Sequence of chain 1.B:
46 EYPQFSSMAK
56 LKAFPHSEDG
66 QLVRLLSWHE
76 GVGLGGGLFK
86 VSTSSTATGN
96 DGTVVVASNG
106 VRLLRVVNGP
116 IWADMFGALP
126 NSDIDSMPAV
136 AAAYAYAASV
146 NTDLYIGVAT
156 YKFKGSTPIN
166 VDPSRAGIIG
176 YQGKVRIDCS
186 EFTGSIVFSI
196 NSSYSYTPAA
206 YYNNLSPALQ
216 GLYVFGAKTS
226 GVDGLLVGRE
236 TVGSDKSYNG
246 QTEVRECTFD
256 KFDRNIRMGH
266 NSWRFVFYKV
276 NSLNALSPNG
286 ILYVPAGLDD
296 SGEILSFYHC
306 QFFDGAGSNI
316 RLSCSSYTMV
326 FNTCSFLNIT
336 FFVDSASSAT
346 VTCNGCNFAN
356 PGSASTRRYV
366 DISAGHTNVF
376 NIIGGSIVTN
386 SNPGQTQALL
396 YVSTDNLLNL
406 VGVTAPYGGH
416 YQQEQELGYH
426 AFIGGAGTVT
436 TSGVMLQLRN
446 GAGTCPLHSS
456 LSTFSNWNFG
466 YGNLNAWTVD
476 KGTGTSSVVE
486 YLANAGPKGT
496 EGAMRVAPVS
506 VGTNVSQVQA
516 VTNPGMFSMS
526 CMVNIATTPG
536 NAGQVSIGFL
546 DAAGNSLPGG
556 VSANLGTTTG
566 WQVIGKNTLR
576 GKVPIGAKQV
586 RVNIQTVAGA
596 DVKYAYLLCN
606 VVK

Sequence of chain 1.A:
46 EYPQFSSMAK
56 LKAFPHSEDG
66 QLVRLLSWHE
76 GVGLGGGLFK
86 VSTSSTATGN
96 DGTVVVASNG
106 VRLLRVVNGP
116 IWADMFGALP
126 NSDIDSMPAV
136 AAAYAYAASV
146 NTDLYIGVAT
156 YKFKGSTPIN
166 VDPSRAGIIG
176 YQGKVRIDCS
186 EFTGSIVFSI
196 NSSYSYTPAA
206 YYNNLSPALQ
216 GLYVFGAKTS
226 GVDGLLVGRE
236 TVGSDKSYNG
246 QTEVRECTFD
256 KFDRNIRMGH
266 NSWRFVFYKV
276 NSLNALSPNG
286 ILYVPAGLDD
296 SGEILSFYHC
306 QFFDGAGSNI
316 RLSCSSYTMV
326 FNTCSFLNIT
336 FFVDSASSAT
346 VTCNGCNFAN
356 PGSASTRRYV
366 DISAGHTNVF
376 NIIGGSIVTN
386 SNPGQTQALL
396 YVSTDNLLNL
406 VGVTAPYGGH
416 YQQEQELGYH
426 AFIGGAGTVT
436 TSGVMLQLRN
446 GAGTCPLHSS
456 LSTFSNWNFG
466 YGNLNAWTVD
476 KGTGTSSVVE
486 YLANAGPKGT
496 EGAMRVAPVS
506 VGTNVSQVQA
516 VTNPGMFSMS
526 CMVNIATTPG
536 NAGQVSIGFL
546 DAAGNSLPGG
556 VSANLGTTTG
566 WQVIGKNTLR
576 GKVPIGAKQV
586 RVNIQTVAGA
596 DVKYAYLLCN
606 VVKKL

Binding-site contacts:
Ligand atom C2 contacts residue SER321 of chain 1.B at 3.6 Å.
Ligand atom C4 contacts residue SER343 of chain 1.B at 3.4 Å.
Ligand atom O3 contacts residue SER321 of chain 1.B at 3.5 Å.
Ligand atom O2 contacts residue SER342 of chain 1.B at 3.6 Å.
Ligand atom O1 contacts residue ASN572 of chain 1.A at 3.1 Å (h-bond).
Ligand atom O6 contacts residue BGC1 of chain 1.G at 3.2 Å (h-bond).
Ligand atom O6 contacts residue THR384 of chain 1.A at 3.5 Å (h-bond).
Ligand atom O2 contacts residue GLY446 of chain 1.A at 3.1 Å (h-bond).
Ligand atom O4 contacts residue GLY446 of chain 1.A at 3.2 Å.
Ligand atom C5 contacts residue ACE1 of chain 1.I at 3.7 Å.
Ligand atom O5 contacts residue ASN385 of chain 1.A at 3.7 Å.
Ligand atom C2 contacts residue GLY446 of chain 1.A at 3.6 Å.
Ligand atom O4 contacts residue BGC1 of chain 1.G at 3.7 Å.
Ligand atom O3 contacts residue HIS371 of chain 1.B at 3.7 Å.
Ligand atom O2 contacts residue ARG444 of chain 1.A at 3.7 Å.
Ligand atom C3 contacts residue SER342 of chain 1.B at 3.7 Å.
Ligand atom O6 contacts residue ASN385 of chain 1.A at 2.8 Å (h-bond).
Ligand atom O5 contacts residue GLY446 of chain 1.A at 3.6 Å (h-bond).
Ligand atom C2 contacts residue ASN385 of chain 1.A at 3.5 Å.
Ligand atom O6 contacts residue ACE1 of chain 1.I at 1.4 Å.
Ligand atom O6B contacts residue ASN385 of chain 1.A at 3.3 Å (h-bond).
Ligand atom C3 contacts residue SER321 of chain 1.B at 3.5 Å.
Ligand atom O2 contacts residue GLY446 of chain 1.A at 2.8 Å (h-bond).
Ligand atom O4 contacts residue GLN442 of chain 1.A at 2.8 Å (h-bond).
Ligand atom O6 contacts residue VAL383 of chain 1.A at 3.6 Å.
Ligand atom O2 contacts residue LYS241 of chain 1.B at 3.7 Å.
Ligand atom O3 contacts residue SER342 of chain 1.B at 2.8 Å (h-bond).
Ligand atom O6 contacts residue SER343 of chain 1.B at 2.4 Å (h-bond).
Ligand atom O2 contacts residue SER321 of chain 1.B at 2.7 Å (h-bond).
Ligand atom C6 contacts residue SER343 of chain 1.B at 3.6 Å.
Ligand atom O4 contacts residue SER343 of chain 1.B at 2.6 Å (h-bond).
Ligand atom O4 contacts residue HIS371 of chain 1.B at 2.9 Å (h-bond).
Ligand atom C6 contacts residue ASN445 of chain 1.A at 3.4 Å.
Ligand atom C6 contacts residue ASN385 of chain 1.A at 3.4 Å.
Ligand atom C2 contacts residue ASN572 of chain 1.A at 3.5 Å.
Ligand atom C6 contacts residue ACE1 of chain 1.I at 2.5 Å.
Ligand atom C1 contacts residue ASN385 of chain 1.A at 3.3 Å.
Ligand atom O6 contacts residue SER342 of chain 1.B at 2.9 Å (h-bond).
Ligand atom C6 contacts residue BGC1 of chain 1.G at 3.0 Å.
Ligand atom O3 contacts residue SER321 of chain 1.B at 3.7 Å.

The small molecule below binds the protein below.
Small molecule (SMILES): O=C(O)[C@H]1O[C@H](O[C@@H]2[C@H](O)[C@H](O[C@H]3[C@H](O)[C@@H](O)[C@@H](O[C@@H]4[C@@H](O)[C@H](O[C@H]5[C@H](O[C@H]6O[C@H](C(=O)O)[C@@H](O)[C@H](O)[C@H]6O)[C@H](O)[C@H](O[C@H]6[C@H](O)[C@@H](O)[C@@H](O[C@@H]7[C@@H](O)[C@H](O)O[C@H](CO)[C@H]7O)O[C@@H]6CO)O[C@@H]5CO)O[C@H](CO)[C@H]4O)O[C@@H]3CO)O[C@H](CO)[C@H]2O)[C@H](O)[C@@H](O)[C@@H]1O